Binding-site contacts:
Ligand atom O16 contacts residue GLY31 of chain 1.M at 3.6 Å.
Ligand atom O16 contacts residue LEU27 of chain 1.M at 4.1 Å.
Ligand atom C43 contacts residue PHE459 of chain 1.A at 4.0 Å (hydrophobic).
Ligand atom O5 contacts residue TRP98 of chain 1.D at 3.3 Å.
Ligand atom C1 contacts residue TRP32 of chain 1.M at 3.6 Å (hydrophobic).
Ligand atom C10 contacts residue TYR35 of chain 1.M at 3.5 Å (hydrophobic).
Ligand atom C25 contacts residue TRP98 of chain 1.D at 3.9 Å (hydrophobic).
Ligand atom O49 contacts residue TRP32 of chain 1.M at 3.5 Å (h-bond).
Ligand atom C57 contacts residue TRP98 of chain 1.D at 3.7 Å (hydrophobic).
Ligand atom C1 contacts residue LEU28 of chain 1.M at 3.9 Å (hydrophobic).
Ligand atom O6 contacts residue TYR35 of chain 1.M at 3.0 Å (h-bond).
Ligand atom O61 contacts residue TRP98 of chain 1.D at 2.9 Å (h-bond).
Ligand atom C57 contacts residue TYR35 of chain 1.M at 4.1 Å (hydrophobic).
Ligand atom C40 contacts residue ALA30 of chain 1.M at 3.7 Å (hydrophobic).
Ligand atom C25 contacts residue LEU95 of chain 1.D at 4.1 Å (hydrophobic).
Ligand atom C6 contacts residue TRP98 of chain 1.D at 4.0 Å (hydrophobic).
Ligand atom C1 contacts residue GLY31 of chain 1.M at 3.8 Å.
Ligand atom O61 contacts residue TYR102 of chain 1.D at 3.8 Å.
Ligand atom C11 contacts residue TYR35 of chain 1.M at 4.0 Å (hydrophobic).
Ligand atom C40 contacts residue PHE37 of chain 1.L at 4.0 Å (hydrophobic).
Ligand atom O49 contacts residue GLY31 of chain 1.M at 4.1 Å.
Ligand atom C31 contacts residue TRP98 of chain 1.D at 3.9 Å (hydrophobic).
Ligand atom C37 contacts residue LEU34 of chain 1.M at 4.1 Å (hydrophobic).
Ligand atom O55 contacts residue TRP32 of chain 1.M at 3.3 Å.
Ligand atom C5 contacts residue TYR35 of chain 1.M at 4.0 Å (hydrophobic).
Ligand atom C28 contacts residue LEU27 of chain 1.M at 3.7 Å (hydrophobic).
Ligand atom C34 contacts residue PHE459 of chain 1.A at 4.1 Å (hydrophobic).
Ligand atom C19 contacts residue LEU27 of chain 1.M at 3.6 Å (hydrophobic).
Ligand atom C43 contacts residue PHE37 of chain 1.L at 4.0 Å (hydrophobic).
Ligand atom C22 contacts residue TRP98 of chain 1.D at 3.4 Å (hydrophobic).
Ligand atom O1 contacts residue TYR35 of chain 1.M at 3.2 Å.
Ligand atom O3 contacts residue HIS36 of chain 1.M at 3.4 Å.
Ligand atom C18 contacts residue LEU28 of chain 1.M at 3.9 Å (hydrophobic).
Ligand atom C18 contacts residue TRP98 of chain 1.D at 4.1 Å (hydrophobic).
Ligand atom C37 contacts residue ALA30 of chain 1.M at 3.8 Å (hydrophobic).
Ligand atom O3 contacts residue TRP32 of chain 1.M at 4.1 Å.
Ligand atom O49 contacts residue LEU28 of chain 1.M at 2.9 Å (h-bond).
Ligand atom C9 contacts residue TYR35 of chain 1.M at 4.1 Å (hydrophobic).
Ligand atom O16 contacts residue TRP98 of chain 1.D at 3.8 Å.
Ligand atom O16 contacts residue LEU28 of chain 1.M at 4.0 Å.

Sequence of chain 1.A:
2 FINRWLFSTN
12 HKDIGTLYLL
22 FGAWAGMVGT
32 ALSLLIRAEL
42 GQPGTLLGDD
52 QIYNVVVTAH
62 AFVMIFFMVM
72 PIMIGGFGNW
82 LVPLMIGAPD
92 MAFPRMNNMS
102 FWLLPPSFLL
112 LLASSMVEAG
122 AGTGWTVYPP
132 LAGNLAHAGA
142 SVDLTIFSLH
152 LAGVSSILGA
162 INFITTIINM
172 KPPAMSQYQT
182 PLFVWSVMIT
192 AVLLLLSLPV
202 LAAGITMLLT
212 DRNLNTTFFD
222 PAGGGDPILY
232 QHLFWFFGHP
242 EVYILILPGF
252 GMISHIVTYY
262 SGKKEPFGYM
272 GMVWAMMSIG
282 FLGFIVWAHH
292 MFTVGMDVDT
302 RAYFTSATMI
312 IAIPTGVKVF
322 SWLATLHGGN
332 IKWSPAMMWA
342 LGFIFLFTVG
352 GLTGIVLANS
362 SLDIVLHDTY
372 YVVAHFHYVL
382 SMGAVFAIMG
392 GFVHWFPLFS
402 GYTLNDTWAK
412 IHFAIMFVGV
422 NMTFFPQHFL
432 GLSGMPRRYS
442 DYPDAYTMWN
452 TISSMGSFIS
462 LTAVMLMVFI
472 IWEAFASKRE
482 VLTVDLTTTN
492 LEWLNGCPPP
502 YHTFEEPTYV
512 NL

The protein below binds the small molecule below.
Small molecule (SMILES): CCCCCCCCCCO[C@@H]1O[C@H](CO)[C@@H](O[C@H]2O[C@H](CO)[C@@H](O)[C@H](O)[C@H]2O)[C@H](O)[C@H]1O

Sequence of chain 1.D:
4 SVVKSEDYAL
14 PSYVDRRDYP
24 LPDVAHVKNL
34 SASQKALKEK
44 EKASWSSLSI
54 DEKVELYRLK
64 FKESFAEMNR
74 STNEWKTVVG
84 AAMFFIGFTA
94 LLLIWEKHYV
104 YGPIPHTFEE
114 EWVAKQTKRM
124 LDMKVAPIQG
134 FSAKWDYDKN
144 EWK

Sequence of chain 1.L:
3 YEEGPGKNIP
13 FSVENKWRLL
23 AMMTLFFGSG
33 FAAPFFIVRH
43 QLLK

Sequence of chain 1.M:
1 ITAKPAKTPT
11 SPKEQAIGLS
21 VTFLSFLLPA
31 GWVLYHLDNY